This small molecule binds to this protein.
Small molecule (SMILES): OC[C@H]1O[C@@H](O)[C@@H](O)[C@@H](O)[C@@H]1O

Binding-site contacts:
Ligand atom C6 contacts residue GLY193 of chain 1.A at 4.4 Å.
Ligand atom O3 contacts residue GLY82 of chain 1.A at 3.4 Å (h-bond).
Ligand atom C6 contacts residue ALA62 of chain 1.A at 3.6 Å (hydrophobic).
Ligand atom O3 contacts residue GLY81 of chain 1.A at 4.0 Å.
Ligand atom O4 contacts residue TRP100 of chain 1.A at 3.6 Å.
Ligand atom C4 contacts residue GLY82 of chain 1.A at 3.8 Å.
Ligand atom C4 contacts residue GLY81 of chain 1.A at 4.2 Å.
Ligand atom C4 contacts residue ASN102 of chain 1.A at 4.0 Å.
Ligand atom C3 contacts residue ASN102 of chain 1.A at 4.0 Å.
Ligand atom O6 contacts residue ALA195 of chain 1.A at 2.9 Å (h-bond).
Ligand atom C2 contacts residue GLY194 of chain 1.A at 4.1 Å.
Ligand atom C6 contacts residue ALA195 of chain 1.A at 3.5 Å (hydrophobic).
Ligand atom O1 contacts residue GLY194 of chain 1.A at 3.6 Å.
Ligand atom O6 contacts residue ASP63 of chain 1.A at 2.6 Å (salt-bridge).
Ligand atom O3 contacts residue ASN102 of chain 1.A at 4.3 Å.
Ligand atom C4 contacts residue TRP100 of chain 1.A at 4.5 Å (hydrophobic).
Ligand atom O4 contacts residue ASP63 of chain 1.A at 2.6 Å (salt-bridge).
Ligand atom C4 contacts residue ASP63 of chain 1.A at 3.5 Å.
Ligand atom C6 contacts residue ASP63 of chain 1.A at 3.4 Å.
Ligand atom O6 contacts residue GLY194 of chain 1.A at 3.1 Å (h-bond).
Ligand atom O6 contacts residue ALA62 of chain 1.A at 3.4 Å.
Ligand atom O4 contacts residue ASN102 of chain 1.A at 2.9 Å (h-bond).
Ligand atom C6 contacts residue GLY194 of chain 1.A at 3.9 Å.
Ligand atom O6 contacts residue GLY193 of chain 1.A at 3.2 Å (h-bond).
Ligand atom O5 contacts residue ALA195 of chain 1.A at 3.9 Å.
Ligand atom O4 contacts residue GLY82 of chain 1.A at 3.3 Å (h-bond).
Ligand atom O2 contacts residue GLY194 of chain 1.A at 3.0 Å (h-bond).
Ligand atom O2 contacts residue GLY193 of chain 1.A at 3.4 Å.
Ligand atom C4 contacts residue GLY193 of chain 1.A at 4.4 Å.
Ligand atom O5 contacts residue GLY193 of chain 1.A at 4.1 Å.
Ligand atom O6 contacts residue THR192 of chain 1.A at 4.3 Å.
Ligand atom C5 contacts residue TRP100 of chain 1.A at 3.7 Å (hydrophobic).
Ligand atom C5 contacts residue ALA195 of chain 1.A at 4.4 Å (hydrophobic).
Ligand atom C5 contacts residue ASP63 of chain 1.A at 4.0 Å.
Ligand atom O5 contacts residue GLY194 of chain 1.A at 3.0 Å (h-bond).
Ligand atom C3 contacts residue GLY82 of chain 1.A at 4.3 Å.
Ligand atom C6 contacts residue TRP100 of chain 1.A at 3.7 Å (hydrophobic).
Ligand atom O4 contacts residue GLY81 of chain 1.A at 4.1 Å.
Ligand atom C1 contacts residue GLY194 of chain 1.A at 3.9 Å.
Ligand atom C5 contacts residue GLY194 of chain 1.A at 4.0 Å.

Sequence of chain 1.A:
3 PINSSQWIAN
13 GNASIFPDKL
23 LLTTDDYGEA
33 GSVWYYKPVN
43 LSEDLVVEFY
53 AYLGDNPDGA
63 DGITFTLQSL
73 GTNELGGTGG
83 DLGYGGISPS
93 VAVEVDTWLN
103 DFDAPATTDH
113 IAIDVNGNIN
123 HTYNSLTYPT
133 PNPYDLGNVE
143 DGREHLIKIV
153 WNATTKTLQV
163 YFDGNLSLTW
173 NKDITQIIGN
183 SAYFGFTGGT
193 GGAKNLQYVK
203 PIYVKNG